Sequence of chain 1.A:
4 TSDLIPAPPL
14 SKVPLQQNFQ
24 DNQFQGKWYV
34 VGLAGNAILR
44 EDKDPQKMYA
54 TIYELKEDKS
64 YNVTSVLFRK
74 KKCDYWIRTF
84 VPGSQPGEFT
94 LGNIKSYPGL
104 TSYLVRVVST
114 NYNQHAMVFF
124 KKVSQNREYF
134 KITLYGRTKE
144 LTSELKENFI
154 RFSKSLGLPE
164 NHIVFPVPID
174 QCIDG

Binding-site contacts:
Ligand atom O3 contacts residue DBS1 of chain 1.D at 2.9 Å (h-bond).
Ligand atom C9 contacts residue LYS134 of chain 1.A at 4.3 Å.
Ligand atom O6 contacts residue LYS134 of chain 1.A at 3.9 Å.
Ligand atom C15 contacts residue LEU70 of chain 1.A at 3.9 Å (hydrophobic).
Ligand atom O9 contacts residue LEU70 of chain 1.A at 4.5 Å.
Ligand atom O17 contacts residue DBS1 of chain 1.D at 3.1 Å (h-bond).
Ligand atom C6 contacts residue LYS134 of chain 1.A at 3.9 Å.
Ligand atom O3 contacts residue DBH1 of chain 1.F at 2.7 Å (h-bond).
Ligand atom C6 contacts residue TRP79 of chain 1.A at 3.7 Å (hydrophobic).
Ligand atom C9 contacts residue TRP79 of chain 1.A at 3.4 Å (hydrophobic).
Ligand atom C6 contacts residue DBH1 of chain 1.F at 3.9 Å.
Ligand atom O6 contacts residue ARG81 of chain 1.A at 4.4 Å.
Ligand atom C9 contacts residue ARG81 of chain 1.A at 3.7 Å.
Ligand atom C12 contacts residue TRP79 of chain 1.A at 3.9 Å (hydrophobic).
Ligand atom C15 contacts residue TYR52 of chain 1.A at 4.3 Å (hydrophobic).
Ligand atom C9 contacts residue SER68 of chain 1.A at 4.1 Å.
Ligand atom O6 contacts residue DBH1 of chain 1.F at 2.6 Å (h-bond).
Ligand atom C6 contacts residue DBS1 of chain 1.D at 4.0 Å.
Ligand atom O9 contacts residue GLN49 of chain 1.A at 4.4 Å.
Ligand atom C3 contacts residue DBS1 of chain 1.D at 3.8 Å.
Ligand atom C21 contacts residue DBS1 of chain 1.D at 4.0 Å.
Ligand atom O3 contacts residue LYS134 of chain 1.A at 4.3 Å.
Ligand atom C3 contacts residue DBH1 of chain 1.F at 3.6 Å.
Ligand atom O6 contacts residue DBS1 of chain 1.D at 3.2 Å (h-bond).
Ligand atom C12 contacts residue SER68 of chain 1.A at 3.8 Å.
Ligand atom C3 contacts residue LYS134 of chain 1.A at 4.1 Å.
Ligand atom C12 contacts residue TYR52 of chain 1.A at 4.0 Å (hydrophobic).
Ligand atom O6 contacts residue TRP79 of chain 1.A at 3.5 Å (h-bond).

A small-molecule ligand and the protein it binds are described below.
Small molecule (SMILES): O=C(O)c1cccc(O)c1O